Binding-site contacts:
Ligand atom C1 contacts residue TYR317 of chain 1.D at 4.3 Å (hydrophobic).
Ligand atom N2 contacts residue ASN252 of chain 1.D at 2.8 Å (h-bond).
Ligand atom C6 contacts residue TYR317 of chain 1.D at 3.8 Å (hydrophobic).
Ligand atom O3 contacts residue GLN299 of chain 1.D at 4.3 Å.
Ligand atom O7 contacts residue ASN252 of chain 1.D at 3.7 Å.
Ligand atom C3 contacts residue ASN252 of chain 1.D at 3.8 Å.
Ligand atom C2 contacts residue ASN252 of chain 1.D at 2.4 Å.
Ligand atom O7 contacts residue GLN299 of chain 1.D at 4.2 Å.
Ligand atom N2 contacts residue ILE319 of chain 1.D at 3.9 Å.
Ligand atom C7 contacts residue ILE319 of chain 1.D at 4.2 Å (hydrophobic).
Ligand atom C8 contacts residue ILE319 of chain 1.D at 3.5 Å (hydrophobic).
Ligand atom C1 contacts residue ASN252 of chain 1.D at 1.4 Å.
Ligand atom C7 contacts residue ASN252 of chain 1.D at 3.5 Å.
Ligand atom C5 contacts residue ASN252 of chain 1.D at 3.7 Å.
Ligand atom O5 contacts residue TYR317 of chain 1.D at 4.1 Å.
Ligand atom C4 contacts residue ASN252 of chain 1.D at 4.2 Å.
Ligand atom C5 contacts residue TYR317 of chain 1.D at 3.8 Å (hydrophobic).
Ligand atom O7 contacts residue TYR317 of chain 1.D at 4.1 Å.
Ligand atom O5 contacts residue ASN252 of chain 1.D at 2.4 Å (h-bond).
Ligand atom O4 contacts residue TYR317 of chain 1.D at 4.5 Å.

The protein below binds the small molecule below.
Small molecule (SMILES): CC(=O)N[C@H]1[C@H](O[C@H]2[C@H](O)[C@@H](NC(C)=O)CO[C@@H]2CO)O[C@H](CO)[C@@H](O)[C@@H]1O

Sequence of chain 1.D:
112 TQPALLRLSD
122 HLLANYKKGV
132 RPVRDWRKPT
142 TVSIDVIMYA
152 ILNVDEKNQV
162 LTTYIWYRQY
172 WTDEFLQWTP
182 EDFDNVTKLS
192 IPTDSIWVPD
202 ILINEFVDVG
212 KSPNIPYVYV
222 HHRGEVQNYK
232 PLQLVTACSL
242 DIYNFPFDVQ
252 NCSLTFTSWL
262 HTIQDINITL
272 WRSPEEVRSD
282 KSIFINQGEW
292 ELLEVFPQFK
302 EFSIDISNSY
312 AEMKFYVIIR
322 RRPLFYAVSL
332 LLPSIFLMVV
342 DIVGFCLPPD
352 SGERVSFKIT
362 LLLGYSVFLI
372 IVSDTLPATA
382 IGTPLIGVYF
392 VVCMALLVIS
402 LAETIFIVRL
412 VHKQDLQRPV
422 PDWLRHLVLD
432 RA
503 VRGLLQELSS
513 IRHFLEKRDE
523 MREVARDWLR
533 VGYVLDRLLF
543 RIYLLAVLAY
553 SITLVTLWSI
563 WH